Sequence of chain 1.C:
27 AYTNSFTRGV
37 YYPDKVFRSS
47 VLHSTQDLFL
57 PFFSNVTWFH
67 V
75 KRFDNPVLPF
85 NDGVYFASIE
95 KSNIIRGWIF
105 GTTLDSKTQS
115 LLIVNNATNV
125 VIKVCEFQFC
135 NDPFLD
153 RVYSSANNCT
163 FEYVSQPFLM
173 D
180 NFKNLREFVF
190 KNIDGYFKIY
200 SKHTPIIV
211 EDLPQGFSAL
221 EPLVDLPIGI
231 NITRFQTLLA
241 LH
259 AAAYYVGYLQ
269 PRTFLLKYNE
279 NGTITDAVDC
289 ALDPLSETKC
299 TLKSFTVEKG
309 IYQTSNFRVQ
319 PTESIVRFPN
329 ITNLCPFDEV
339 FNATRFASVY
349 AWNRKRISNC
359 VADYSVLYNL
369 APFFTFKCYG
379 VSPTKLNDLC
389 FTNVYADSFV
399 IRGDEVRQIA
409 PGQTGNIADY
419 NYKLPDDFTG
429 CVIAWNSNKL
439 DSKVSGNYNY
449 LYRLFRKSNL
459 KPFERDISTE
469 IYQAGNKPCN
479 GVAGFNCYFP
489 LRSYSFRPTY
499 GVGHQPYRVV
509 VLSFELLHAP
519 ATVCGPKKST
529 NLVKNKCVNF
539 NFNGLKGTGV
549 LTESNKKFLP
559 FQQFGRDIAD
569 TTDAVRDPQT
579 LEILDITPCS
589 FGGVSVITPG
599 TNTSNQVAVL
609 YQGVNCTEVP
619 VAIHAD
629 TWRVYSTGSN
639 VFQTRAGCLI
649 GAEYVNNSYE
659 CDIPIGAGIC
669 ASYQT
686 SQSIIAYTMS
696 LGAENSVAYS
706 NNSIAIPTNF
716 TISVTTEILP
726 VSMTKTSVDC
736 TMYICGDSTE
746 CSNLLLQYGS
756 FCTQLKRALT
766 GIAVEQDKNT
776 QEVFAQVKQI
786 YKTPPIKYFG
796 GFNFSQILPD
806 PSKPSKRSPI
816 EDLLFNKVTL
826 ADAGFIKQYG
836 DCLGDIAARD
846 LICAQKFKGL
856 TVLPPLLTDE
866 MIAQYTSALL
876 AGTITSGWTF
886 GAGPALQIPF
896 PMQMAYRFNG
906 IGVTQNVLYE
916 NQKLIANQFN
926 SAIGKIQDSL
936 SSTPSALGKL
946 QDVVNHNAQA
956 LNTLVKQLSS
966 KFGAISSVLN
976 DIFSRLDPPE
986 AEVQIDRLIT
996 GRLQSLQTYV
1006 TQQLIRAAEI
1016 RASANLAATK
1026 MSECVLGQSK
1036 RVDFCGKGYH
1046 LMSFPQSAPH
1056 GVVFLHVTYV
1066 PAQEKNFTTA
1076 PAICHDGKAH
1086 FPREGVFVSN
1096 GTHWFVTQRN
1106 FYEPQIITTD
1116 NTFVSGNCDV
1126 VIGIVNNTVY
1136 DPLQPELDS

Binding-site contacts:
Ligand atom C2 contacts residue ASN613 of chain 1.A at 2.5 Å.
Ligand atom C1 contacts residue ASN613 of chain 1.A at 1.4 Å.
Ligand atom N2 contacts residue ASN613 of chain 1.A at 3.0 Å (h-bond).
Ligand atom C4 contacts residue GLN833 of chain 1.C at 4.2 Å.
Ligand atom C8 contacts residue GLN641 of chain 1.A at 3.6 Å.
Ligand atom O5 contacts residue ASN613 of chain 1.A at 2.3 Å (h-bond).
Ligand atom O5 contacts residue GLN833 of chain 1.C at 3.0 Å (h-bond).
Ligand atom C5 contacts residue ASN613 of chain 1.A at 3.6 Å.
Ligand atom C6 contacts residue THR615 of chain 1.A at 4.4 Å.
Ligand atom C6 contacts residue GLN833 of chain 1.C at 4.4 Å.
Ligand atom C8 contacts residue ILE831 of chain 1.C at 3.8 Å (hydrophobic).
Ligand atom C7 contacts residue ASN613 of chain 1.A at 4.2 Å.
Ligand atom C3 contacts residue GLN833 of chain 1.C at 4.5 Å.
Ligand atom C4 contacts residue ASN613 of chain 1.A at 4.2 Å.
Ligand atom C5 contacts residue THR615 of chain 1.A at 4.4 Å.
Ligand atom O5 contacts residue THR615 of chain 1.A at 3.8 Å.
Ligand atom C2 contacts residue GLN833 of chain 1.C at 3.5 Å.
Ligand atom C1 contacts residue THR615 of chain 1.A at 4.3 Å.
Ligand atom C3 contacts residue ASN613 of chain 1.A at 3.9 Å.
Ligand atom C1 contacts residue GLN833 of chain 1.C at 3.3 Å.
Ligand atom C5 contacts residue GLN833 of chain 1.C at 4.0 Å.

Sequence of chain 1.A:
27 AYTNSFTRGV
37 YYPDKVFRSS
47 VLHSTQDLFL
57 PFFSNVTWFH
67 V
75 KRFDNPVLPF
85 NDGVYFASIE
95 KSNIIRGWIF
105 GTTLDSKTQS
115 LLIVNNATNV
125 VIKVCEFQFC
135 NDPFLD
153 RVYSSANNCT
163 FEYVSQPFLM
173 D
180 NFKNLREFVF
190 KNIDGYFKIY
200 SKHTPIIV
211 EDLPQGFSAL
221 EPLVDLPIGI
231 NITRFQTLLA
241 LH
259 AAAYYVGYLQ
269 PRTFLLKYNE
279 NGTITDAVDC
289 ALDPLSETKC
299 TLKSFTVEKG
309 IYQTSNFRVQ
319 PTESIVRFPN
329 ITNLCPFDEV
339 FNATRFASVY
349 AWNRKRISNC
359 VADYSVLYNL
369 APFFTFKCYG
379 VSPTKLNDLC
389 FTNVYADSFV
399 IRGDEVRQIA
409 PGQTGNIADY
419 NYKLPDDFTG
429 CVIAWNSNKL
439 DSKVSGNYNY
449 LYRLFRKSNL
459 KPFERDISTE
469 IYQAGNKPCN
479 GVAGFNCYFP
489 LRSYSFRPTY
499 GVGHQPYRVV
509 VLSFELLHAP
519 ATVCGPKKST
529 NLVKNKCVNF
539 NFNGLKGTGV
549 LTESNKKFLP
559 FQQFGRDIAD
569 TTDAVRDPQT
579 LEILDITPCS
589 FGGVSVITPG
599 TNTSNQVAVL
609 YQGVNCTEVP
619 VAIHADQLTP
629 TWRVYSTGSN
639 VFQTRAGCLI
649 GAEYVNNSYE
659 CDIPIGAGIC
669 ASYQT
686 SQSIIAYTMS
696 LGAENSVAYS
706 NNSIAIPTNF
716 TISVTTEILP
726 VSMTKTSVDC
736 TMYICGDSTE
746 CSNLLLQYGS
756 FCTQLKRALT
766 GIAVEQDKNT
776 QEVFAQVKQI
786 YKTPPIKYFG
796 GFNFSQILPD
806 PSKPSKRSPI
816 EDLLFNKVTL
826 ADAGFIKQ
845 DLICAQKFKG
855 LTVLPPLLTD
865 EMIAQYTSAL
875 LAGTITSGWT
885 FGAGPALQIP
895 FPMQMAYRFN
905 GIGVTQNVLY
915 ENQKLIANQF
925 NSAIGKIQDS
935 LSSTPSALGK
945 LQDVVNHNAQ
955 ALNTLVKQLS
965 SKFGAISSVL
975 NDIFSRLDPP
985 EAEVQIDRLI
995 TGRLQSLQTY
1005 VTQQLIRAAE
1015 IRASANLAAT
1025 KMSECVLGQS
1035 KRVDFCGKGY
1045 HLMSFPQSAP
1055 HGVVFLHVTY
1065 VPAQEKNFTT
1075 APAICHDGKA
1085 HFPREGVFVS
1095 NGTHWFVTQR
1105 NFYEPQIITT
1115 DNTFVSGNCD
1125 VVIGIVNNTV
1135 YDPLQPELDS

This protein binds this small molecule.
Small molecule (SMILES): CC(=O)N[C@@H]1[C@@H](O)[C@H](O)[C@@H](CO)O[C@H]1O